Binding-site contacts:
Ligand atom O7 contacts residue ASN287 of chain 1.A at 3.6 Å.
Ligand atom O5 contacts residue ASN287 of chain 1.A at 2.4 Å (h-bond).
Ligand atom C2 contacts residue ASN287 of chain 1.A at 2.5 Å.
Ligand atom C3 contacts residue ASN287 of chain 1.A at 3.8 Å.
Ligand atom C4 contacts residue ASN287 of chain 1.A at 4.2 Å.
Ligand atom N2 contacts residue ASN287 of chain 1.A at 2.9 Å (h-bond).
Ligand atom C7 contacts residue ASN287 of chain 1.A at 3.4 Å.
Ligand atom C5 contacts residue ASN287 of chain 1.A at 3.7 Å.
Ligand atom C1 contacts residue ASN287 of chain 1.A at 1.4 Å.
Ligand atom C8 contacts residue ASN287 of chain 1.A at 4.4 Å.

Sequence of chain 1.A:
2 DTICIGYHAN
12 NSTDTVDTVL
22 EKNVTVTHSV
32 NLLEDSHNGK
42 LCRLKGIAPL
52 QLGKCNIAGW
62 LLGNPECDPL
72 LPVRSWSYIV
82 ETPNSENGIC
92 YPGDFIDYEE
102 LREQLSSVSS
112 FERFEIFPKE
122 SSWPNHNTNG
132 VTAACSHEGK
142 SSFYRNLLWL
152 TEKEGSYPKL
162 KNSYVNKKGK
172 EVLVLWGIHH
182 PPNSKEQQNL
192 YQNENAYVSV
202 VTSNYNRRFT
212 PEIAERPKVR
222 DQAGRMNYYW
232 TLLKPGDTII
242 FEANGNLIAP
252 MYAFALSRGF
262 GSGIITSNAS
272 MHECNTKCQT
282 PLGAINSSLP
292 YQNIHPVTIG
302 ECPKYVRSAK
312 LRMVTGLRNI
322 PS

This small molecule binds to this protein.
Small molecule (SMILES): CC(=O)N[C@@H]1[C@@H](O)[C@H](O)[C@@H](CO)O[C@H]1O